Sequence of chain 1.A:
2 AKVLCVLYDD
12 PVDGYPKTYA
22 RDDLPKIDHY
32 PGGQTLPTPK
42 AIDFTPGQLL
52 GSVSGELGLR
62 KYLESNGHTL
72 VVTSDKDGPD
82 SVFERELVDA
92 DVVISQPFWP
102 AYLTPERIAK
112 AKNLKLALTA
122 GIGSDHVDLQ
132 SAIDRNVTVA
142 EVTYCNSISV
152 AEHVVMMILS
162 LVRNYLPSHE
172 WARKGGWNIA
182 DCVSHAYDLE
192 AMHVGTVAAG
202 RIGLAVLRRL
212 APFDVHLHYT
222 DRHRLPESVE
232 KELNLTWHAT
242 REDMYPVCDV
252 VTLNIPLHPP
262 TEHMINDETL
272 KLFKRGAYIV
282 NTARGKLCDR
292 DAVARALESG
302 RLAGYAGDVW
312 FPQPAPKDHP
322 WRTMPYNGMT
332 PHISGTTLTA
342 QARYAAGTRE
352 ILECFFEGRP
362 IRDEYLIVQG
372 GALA

A small-molecule ligand and the protein it binds are described below.
Small molecule (SMILES): NC(=O)c1ccc[n+]([C@H]2O[C@@H](COP(=O)(O)OP(=O)(O)OC[C@@H]3O[C@H](n4ccc(N)nc4=O)[C@H](O)[C@@H]3O)[C@@H](O)[C@H]2O)c1

Binding-site contacts:
Ligand atom C17 contacts residue PRO257 of chain 1.A at 3.5 Å (hydrophobic).
Ligand atom O15 contacts residue ASP222 of chain 1.A at 3.3 Å (salt-bridge).
Ligand atom C11 contacts residue THR283 of chain 1.A at 3.4 Å.
Ligand atom O14 contacts residue ASP309 of chain 1.A at 3.4 Å (salt-bridge).
Ligand atom C02 contacts residue ASP222 of chain 1.A at 3.6 Å.
Ligand atom C05 contacts residue ILE256 of chain 1.A at 3.5 Å (hydrophobic).
Ligand atom N02 contacts residue HIS333 of chain 1.A at 3.3 Å (h-bond).
Ligand atom N05 contacts residue ARG223 of chain 1.A at 3.5 Å.
Ligand atom C01 contacts residue ASP222 of chain 1.A at 3.7 Å.
Ligand atom O14 contacts residue HIS333 of chain 1.A at 3.6 Å.
Ligand atom C12 contacts residue ILE203 of chain 1.A at 3.6 Å (hydrophobic).
Ligand atom N02 contacts residue PHE99 of chain 1.A at 3.2 Å.
Ligand atom N05 contacts residue ILE256 of chain 1.A at 3.5 Å.
Ligand atom C16 contacts residue SER335 of chain 1.A at 3.6 Å.
Ligand atom C15 contacts residue VAL151 of chain 1.A at 3.4 Å (hydrophobic).
Ligand atom C08 contacts residue ALA284 of chain 1.A at 3.5 Å (hydrophobic).
Ligand atom C06 contacts residue ALA284 of chain 1.A at 3.2 Å (hydrophobic).
Ligand atom C16 contacts residue HIS333 of chain 1.A at 3.7 Å.
Ligand atom C19 contacts residue HIS259 of chain 1.A at 3.4 Å.
Ligand atom N04 contacts residue HIS259 of chain 1.A at 3.2 Å.
Ligand atom O15 contacts residue ARG223 of chain 1.A at 3.1 Å (salt-bridge).
Ligand atom O10 contacts residue ARG202 of chain 1.A at 3.0 Å (salt-bridge).
Ligand atom O14 contacts residue THR283 of chain 1.A at 2.9 Å (h-bond).
Ligand atom C09 contacts residue GLY201 of chain 1.A at 3.3 Å.
Ligand atom O14 contacts residue SER335 of chain 1.A at 3.3 Å (h-bond).
Ligand atom O03 contacts residue ASP222 of chain 1.A at 2.6 Å (salt-bridge).
Ligand atom O05 contacts residue ASN255 of chain 1.A at 3.0 Å (h-bond).
Ligand atom O10 contacts residue GLY201 of chain 1.A at 3.7 Å.
Ligand atom C19 contacts residue ARG223 of chain 1.A at 3.6 Å.
Ligand atom O13 contacts residue ILE203 of chain 1.A at 3.6 Å.
Ligand atom O12 contacts residue ILE203 of chain 1.A at 3.1 Å (h-bond).
Ligand atom N02 contacts residue SER335 of chain 1.A at 3.6 Å (h-bond).
Ligand atom O05 contacts residue ILE256 of chain 1.A at 3.6 Å.
Ligand atom O06 contacts residue ILE203 of chain 1.A at 3.1 Å.
Ligand atom O08 contacts residue ILE203 of chain 1.A at 3.5 Å.
Ligand atom O04 contacts residue ASP222 of chain 1.A at 2.4 Å (salt-bridge).
Ligand atom N02 contacts residue GLY336 of chain 1.A at 3.4 Å (h-bond).
Ligand atom O01 contacts residue ALA199 of chain 1.A at 3.3 Å.
Ligand atom C14 contacts residue ASN147 of chain 1.A at 3.7 Å.
Ligand atom O12 contacts residue ARG202 of chain 1.A at 3.3 Å (salt-bridge).